Sequence of chain 1.A:
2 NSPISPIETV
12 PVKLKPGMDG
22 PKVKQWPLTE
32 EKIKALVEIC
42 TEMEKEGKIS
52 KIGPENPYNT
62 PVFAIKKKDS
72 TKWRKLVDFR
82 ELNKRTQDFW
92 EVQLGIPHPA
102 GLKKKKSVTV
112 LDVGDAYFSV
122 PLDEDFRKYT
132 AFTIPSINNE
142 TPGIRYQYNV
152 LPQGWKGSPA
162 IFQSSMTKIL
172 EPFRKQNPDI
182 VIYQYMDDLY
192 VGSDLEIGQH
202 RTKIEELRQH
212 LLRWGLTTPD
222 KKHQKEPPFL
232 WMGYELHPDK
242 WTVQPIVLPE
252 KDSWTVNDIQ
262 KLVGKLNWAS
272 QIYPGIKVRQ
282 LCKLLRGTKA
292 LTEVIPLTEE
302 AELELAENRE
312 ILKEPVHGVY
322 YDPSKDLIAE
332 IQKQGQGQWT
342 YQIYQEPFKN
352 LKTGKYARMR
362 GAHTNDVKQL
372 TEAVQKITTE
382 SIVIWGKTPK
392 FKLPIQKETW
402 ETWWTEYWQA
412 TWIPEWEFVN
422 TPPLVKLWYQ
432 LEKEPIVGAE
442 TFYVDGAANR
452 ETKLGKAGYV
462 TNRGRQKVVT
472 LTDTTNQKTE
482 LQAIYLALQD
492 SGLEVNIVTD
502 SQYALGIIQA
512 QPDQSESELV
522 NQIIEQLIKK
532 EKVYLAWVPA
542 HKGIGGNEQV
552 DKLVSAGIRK

This protein binds this small molecule.
Small molecule (SMILES): N#Cc1cc(Cl)cc(Oc2c(Cl)ccc(CNC(=O)c3[nH]c(CO)nc3Cl)c2F)c1

Binding-site contacts:
Ligand atom CL1 contacts residue HIS238 of chain 1.A at 3.1 Å.
Ligand atom O10 contacts residue LYS106 of chain 1.A at 2.9 Å (salt-bridge).
Ligand atom N27 contacts residue TRP232 of chain 1.A at 3.7 Å.
Ligand atom F30 contacts residue LEU237 of chain 1.A at 3.6 Å.
Ligand atom O19 contacts residue VAL109 of chain 1.A at 3.5 Å.
Ligand atom N27 contacts residue VAL111 of chain 1.A at 3.6 Å.
Ligand atom CL2 contacts residue TYR191 of chain 1.A at 3.7 Å.
Ligand atom O19 contacts residue TYR191 of chain 1.A at 3.7 Å.
Ligand atom C14 contacts residue LYS104 of chain 1.A at 3.2 Å.
Ligand atom C12 contacts residue TYR321 of chain 1.A at 3.2 Å (hydrophobic).
Ligand atom C26 contacts residue TYR191 of chain 1.A at 3.5 Å (hydrophobic).
Ligand atom C25 contacts residue TYR191 of chain 1.A at 3.5 Å (hydrophobic).
Ligand atom C03 contacts residue PRO239 of chain 1.A at 3.6 Å (hydrophobic).
Ligand atom C22 contacts residue TYR191 of chain 1.A at 3.4 Å (hydrophobic).
Ligand atom C05 contacts residue PRO239 of chain 1.A at 3.4 Å (hydrophobic).
Ligand atom C21 contacts residue TYR191 of chain 1.A at 3.8 Å (hydrophobic).
Ligand atom C02 contacts residue LYS107 of chain 1.A at 3.4 Å.
Ligand atom C24 contacts residue TRP232 of chain 1.A at 3.7 Å (hydrophobic).
Ligand atom N11 contacts residue TYR321 of chain 1.A at 3.5 Å (h-bond).
Ligand atom O01 contacts residue LYS106 of chain 1.A at 3.0 Å (salt-bridge).
Ligand atom C09 contacts residue VAL109 of chain 1.A at 3.7 Å (hydrophobic).
Ligand atom CL1 contacts residue LEU237 of chain 1.A at 3.1 Å.
Ligand atom CL2 contacts residue TYR184 of chain 1.A at 3.5 Å.
Ligand atom N04 contacts residue PRO239 of chain 1.A at 3.4 Å.
Ligand atom O01 contacts residue SER108 of chain 1.A at 3.7 Å.
Ligand atom C05 contacts residue HIS238 of chain 1.A at 3.6 Å.
Ligand atom O01 contacts residue LYS107 of chain 1.A at 2.3 Å (salt-bridge).
Ligand atom N08 contacts residue PRO239 of chain 1.A at 3.7 Å.
Ligand atom CL3 contacts residue TRP232 of chain 1.A at 3.7 Å.
Ligand atom O10 contacts residue LYS105 of chain 1.A at 3.7 Å.
Ligand atom C07 contacts residue VAL109 of chain 1.A at 3.7 Å (hydrophobic).
Ligand atom C24 contacts residue LEU237 of chain 1.A at 3.6 Å (hydrophobic).
Ligand atom N08 contacts residue LYS106 of chain 1.A at 2.9 Å (salt-bridge).
Ligand atom O10 contacts residue VAL109 of chain 1.A at 3.7 Å.
Ligand atom C07 contacts residue PRO239 of chain 1.A at 3.7 Å (hydrophobic).
Ligand atom N27 contacts residue TYR191 of chain 1.A at 3.7 Å.
Ligand atom N11 contacts residue HIS238 of chain 1.A at 3.7 Å.
Ligand atom C24 contacts residue TYR191 of chain 1.A at 3.4 Å (hydrophobic).
Ligand atom C28 contacts residue TYR191 of chain 1.A at 3.6 Å (hydrophobic).
Ligand atom C20 contacts residue TYR191 of chain 1.A at 3.4 Å (hydrophobic).